The protein below binds the small molecule below.
Small molecule (SMILES): CC(C)[C@H](NC(=O)[C@@H](NC(=O)[C@H](C)NC(=O)[C@@H]1CCCN1C(=O)[C@@H](N)Cc1ccccc1)[C@@H](C)OP(=O)(O)O)C(=O)O

Sequence of chain 1.A:
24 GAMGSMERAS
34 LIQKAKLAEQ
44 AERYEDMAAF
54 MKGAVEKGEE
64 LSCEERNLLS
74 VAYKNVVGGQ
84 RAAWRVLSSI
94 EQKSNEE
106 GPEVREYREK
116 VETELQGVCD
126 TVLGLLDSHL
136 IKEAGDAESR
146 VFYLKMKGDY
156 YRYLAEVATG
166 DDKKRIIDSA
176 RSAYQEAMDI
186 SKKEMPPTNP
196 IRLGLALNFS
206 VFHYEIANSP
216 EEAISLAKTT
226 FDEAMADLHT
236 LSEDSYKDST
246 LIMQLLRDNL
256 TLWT

Binding-site contacts:
Ligand atom CZ contacts residue ARG88 of chain 1.A at 3.6 Å.
Ligand atom CB contacts residue TRP258 of chain 1.A at 3.8 Å (hydrophobic).
Ligand atom CB contacts residue ASN254 of chain 1.A at 3.5 Å.
Ligand atom CB contacts residue ASN203 of chain 1.A at 3.2 Å.
Ligand atom CA contacts residue ASN254 of chain 1.A at 3.5 Å.
Ligand atom CE1 contacts residue ARG88 of chain 1.A at 3.6 Å.
Ligand atom CG contacts residue ARG88 of chain 1.A at 3.6 Å.
Ligand atom CD contacts residue GLU210 of chain 1.A at 3.8 Å.
Ligand atom O contacts residue VAL206 of chain 1.A at 3.5 Å.
Ligand atom CG2 contacts residue GLY199 of chain 1.A at 3.5 Å.
Ligand atom P contacts residue ARG157 of chain 1.A at 3.8 Å.
Ligand atom CD1 contacts residue ARG88 of chain 1.A at 3.6 Å.
Ligand atom P contacts residue ARG84 of chain 1.A at 3.7 Å.
Ligand atom CA contacts residue ASN203 of chain 1.A at 3.3 Å.
Ligand atom OXT contacts residue LYS150 of chain 1.A at 3.0 Å (salt-bridge).
Ligand atom C contacts residue ASN203 of chain 1.A at 3.6 Å.
Ligand atom CG2 contacts residue VAL206 of chain 1.A at 3.7 Å (hydrophobic).
Ligand atom O2P contacts residue ARG84 of chain 1.A at 2.9 Å (salt-bridge).
Ligand atom C contacts residue ASN254 of chain 1.A at 3.6 Å.
Ligand atom O3P contacts residue TYR158 of chain 1.A at 2.6 Å (h-bond).
Ligand atom CG1 contacts residue LEU250 of chain 1.A at 3.4 Å (hydrophobic).
Ligand atom O contacts residue LEU202 of chain 1.A at 3.5 Å.
Ligand atom CG2 contacts residue ASN203 of chain 1.A at 3.6 Å.
Ligand atom CG contacts residue VAL206 of chain 1.A at 3.8 Å (hydrophobic).
Ligand atom CA contacts residue ASN254 of chain 1.A at 3.7 Å.
Ligand atom N contacts residue ASN254 of chain 1.A at 2.9 Å (h-bond).
Ligand atom N contacts residue ASN203 of chain 1.A at 3.0 Å (h-bond).
Ligand atom CG1 contacts residue LEU202 of chain 1.A at 3.8 Å (hydrophobic).
Ligand atom CB contacts residue ASN254 of chain 1.A at 3.6 Å.
Ligand atom CD2 contacts residue ARG88 of chain 1.A at 3.7 Å.
Ligand atom O1P contacts residue ARG84 of chain 1.A at 2.9 Å (salt-bridge).
Ligand atom O2P contacts residue ARG157 of chain 1.A at 2.9 Å (salt-bridge).
Ligand atom CE2 contacts residue ARG88 of chain 1.A at 3.8 Å.
Ligand atom P contacts residue TYR158 of chain 1.A at 3.8 Å.
Ligand atom CA contacts residue LEU202 of chain 1.A at 3.8 Å (hydrophobic).
Ligand atom O3P contacts residue ARG157 of chain 1.A at 2.9 Å (salt-bridge).
Ligand atom C contacts residue LYS77 of chain 1.A at 3.7 Å.
Ligand atom O contacts residue LYS77 of chain 1.A at 2.8 Å (salt-bridge).
Ligand atom OXT contacts residue ASN203 of chain 1.A at 2.8 Å (h-bond).
Ligand atom O contacts residue ASN254 of chain 1.A at 3.0 Å (h-bond).